The protein below binds the small molecule below.
Small molecule (SMILES): Nc1nc2c(ncn2[C@@H]2O[C@H](CO[P](=O)(O)OP(=O)(O)O)[C@@H](O[P](=O)(O)OP(=O)(O)O)[C@H]2O)c(=O)[nH]1

Binding-site contacts:
Ligand atom N2 contacts residue PHE155 of chain 2.A at 3.3 Å.
Ligand atom O3B contacts residue ASP106 of chain 2.A at 2.9 Å (salt-bridge).
Ligand atom N2 contacts residue ASP162 of chain 2.A at 2.9 Å (salt-bridge).
Ligand atom O3B contacts residue SER107 of chain 2.A at 3.0 Å (h-bond).
Ligand atom N2 contacts residue VAL156 of chain 2.A at 3.2 Å (h-bond).
Ligand atom O1B contacts residue GLY108 of chain 2.A at 3.5 Å (h-bond).
Ligand atom O3D contacts residue ARG168 of chain 2.A at 3.6 Å (salt-bridge).
Ligand atom O1D contacts residue ASP162 of chain 2.A at 3.0 Å (salt-bridge).
Ligand atom O1A contacts residue SER107 of chain 2.A at 3.3 Å (h-bond).
Ligand atom C2 contacts residue PHE155 of chain 2.A at 3.3 Å (hydrophobic).
Ligand atom C6 contacts residue LYS134 of chain 2.A at 3.6 Å.
Ligand atom O6 contacts residue LYS134 of chain 2.A at 2.7 Å (salt-bridge).
Ligand atom C8 contacts residue ASP106 of chain 2.A at 3.6 Å.
Ligand atom O1B contacts residue SER107 of chain 2.A at 2.5 Å (h-bond).
Ligand atom O3B contacts residue GLY108 of chain 2.A at 2.7 Å (h-bond).
Ligand atom O2D contacts residue LYS46 of chain 2.A at 3.4 Å (salt-bridge).
Ligand atom O1B contacts residue LEU109 of chain 2.A at 3.6 Å.
Ligand atom N7 contacts residue LYS134 of chain 2.A at 3.5 Å (salt-bridge).
Ligand atom O3A contacts residue ASP106 of chain 2.A at 3.3 Å.
Ligand atom N1 contacts residue VAL156 of chain 2.A at 3.1 Å (h-bond).
Ligand atom O2' contacts residue ILE104 of chain 2.A at 3.7 Å.
Ligand atom O6 contacts residue GLU154 of chain 2.A at 3.5 Å (salt-bridge).
Ligand atom N1 contacts residue PHE155 of chain 2.A at 3.4 Å.
Ligand atom PD contacts residue ARG168 of chain 2.A at 3.6 Å.
Ligand atom O3D contacts residue LEU45 of chain 2.A at 3.6 Å.
Ligand atom O6 contacts residue ILE104 of chain 2.A at 3.6 Å.
Ligand atom N7 contacts residue ASP106 of chain 2.A at 3.5 Å (salt-bridge).
Ligand atom O3A contacts residue SER107 of chain 2.A at 3.0 Å (h-bond).
Ligand atom O1D contacts residue ARG168 of chain 2.A at 3.0 Å (salt-bridge).
Ligand atom O1D contacts residue MG1 of chain 2.D at 2.2 Å.
Ligand atom C2 contacts residue VAL156 of chain 2.A at 3.6 Å (hydrophobic).
Ligand atom PC contacts residue MG1 of chain 2.D at 3.4 Å.
Ligand atom PB contacts residue SER107 of chain 2.A at 3.4 Å.
Ligand atom N2 contacts residue LEU161 of chain 2.A at 3.5 Å.
Ligand atom O6 contacts residue VAL156 of chain 2.A at 3.3 Å (h-bond).
Ligand atom PD contacts residue MG1 of chain 2.D at 3.6 Å.
Ligand atom O1C contacts residue MG1 of chain 2.D at 2.0 Å.
Ligand atom O2D contacts residue GLY47 of chain 2.A at 2.9 Å (h-bond).
Ligand atom O3D contacts residue LYS46 of chain 2.A at 2.8 Å (salt-bridge).
Ligand atom PB contacts residue GLY108 of chain 2.A at 3.6 Å.

Sequence of chain 2.A:
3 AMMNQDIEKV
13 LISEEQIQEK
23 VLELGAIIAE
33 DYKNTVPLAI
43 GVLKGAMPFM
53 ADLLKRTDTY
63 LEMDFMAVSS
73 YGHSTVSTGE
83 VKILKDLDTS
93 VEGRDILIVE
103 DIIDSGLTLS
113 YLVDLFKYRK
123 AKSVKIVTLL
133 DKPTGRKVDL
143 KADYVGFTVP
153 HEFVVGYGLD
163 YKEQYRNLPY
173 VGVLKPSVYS